Sequence of chain 1.B:
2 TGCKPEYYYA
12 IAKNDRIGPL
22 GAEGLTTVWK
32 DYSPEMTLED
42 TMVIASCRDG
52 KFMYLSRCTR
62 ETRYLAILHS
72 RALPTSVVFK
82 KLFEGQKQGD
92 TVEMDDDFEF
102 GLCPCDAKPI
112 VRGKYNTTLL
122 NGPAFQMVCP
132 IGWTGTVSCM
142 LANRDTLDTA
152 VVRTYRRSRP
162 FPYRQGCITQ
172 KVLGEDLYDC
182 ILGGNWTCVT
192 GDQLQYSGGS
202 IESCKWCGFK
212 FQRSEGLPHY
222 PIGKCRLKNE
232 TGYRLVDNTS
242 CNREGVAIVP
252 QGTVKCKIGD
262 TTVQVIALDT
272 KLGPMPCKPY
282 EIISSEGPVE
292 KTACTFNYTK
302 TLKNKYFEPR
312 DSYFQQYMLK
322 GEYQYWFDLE

Binding-site contacts:
Ligand atom O7 contacts residue LEU228 of chain 1.B at 4.0 Å.
Ligand atom C1 contacts residue GLU231 of chain 1.B at 4.0 Å.
Ligand atom C2 contacts residue ASN230 of chain 1.B at 2.5 Å.
Ligand atom N2 contacts residue ASN230 of chain 1.B at 2.9 Å (h-bond).
Ligand atom C4 contacts residue ASN230 of chain 1.B at 4.2 Å.
Ligand atom C6 contacts residue GLN171 of chain 1.B at 3.3 Å.
Ligand atom C4 contacts residue GLN171 of chain 1.B at 4.3 Å.
Ligand atom C6 contacts residue GLU231 of chain 1.B at 3.4 Å.
Ligand atom C5 contacts residue GLU231 of chain 1.B at 3.5 Å.
Ligand atom O4 contacts residue GLU231 of chain 1.B at 4.4 Å.
Ligand atom O6 contacts residue GLU231 of chain 1.B at 4.2 Å.
Ligand atom C4 contacts residue GLU231 of chain 1.B at 3.4 Å.
Ligand atom C3 contacts residue ASN230 of chain 1.B at 3.8 Å.
Ligand atom O5 contacts residue ASN230 of chain 1.B at 2.3 Å (h-bond).
Ligand atom C7 contacts residue ASN230 of chain 1.B at 4.0 Å.
Ligand atom C5 contacts residue GLN171 of chain 1.B at 4.5 Å.
Ligand atom O5 contacts residue GLU231 of chain 1.B at 3.1 Å (salt-bridge).
Ligand atom C5 contacts residue ASN230 of chain 1.B at 3.6 Å.
Ligand atom C3 contacts residue GLU231 of chain 1.B at 4.2 Å.
Ligand atom O6 contacts residue ASN230 of chain 1.B at 4.2 Å.
Ligand atom O7 contacts residue GLY199 of chain 1.B at 3.7 Å.
Ligand atom C1 contacts residue ASN230 of chain 1.B at 1.4 Å.
Ligand atom O4 contacts residue GLN171 of chain 1.B at 3.8 Å.
Ligand atom O6 contacts residue GLN171 of chain 1.B at 4.0 Å.
Ligand atom C2 contacts residue LEU228 of chain 1.B at 4.5 Å (hydrophobic).
Ligand atom C2 contacts residue GLU231 of chain 1.B at 4.0 Å.

A small-molecule ligand and the protein it binds are described below.
Small molecule (SMILES): CC(=O)N[C@@H]1[C@@H](O)[C@H](O)[C@@H](CO)O[C@H]1O